Binding-site contacts:
Ligand atom O5 contacts residue ARG238 of chain 1.D at 3.6 Å (salt-bridge).
Ligand atom C1 contacts residue VAL219 of chain 1.D at 4.1 Å (hydrophobic).
Ligand atom O6 contacts residue LYS221 of chain 1.D at 3.0 Å (salt-bridge).
Ligand atom O5 contacts residue VAL219 of chain 1.D at 4.3 Å.
Ligand atom O4 contacts residue VAL219 of chain 1.D at 4.2 Å.
Ligand atom C5 contacts residue SER236 of chain 1.D at 4.1 Å.
Ligand atom C5 contacts residue VAL219 of chain 1.D at 3.8 Å (hydrophobic).
Ligand atom O6 contacts residue ARG238 of chain 1.D at 2.5 Å (salt-bridge).
Ligand atom C7 contacts residue ASN174 of chain 1.D at 3.7 Å.
Ligand atom N2 contacts residue VAL219 of chain 1.D at 4.5 Å.
Ligand atom O2 contacts residue VAL219 of chain 1.D at 3.9 Å.
Ligand atom C1 contacts residue ASN174 of chain 1.D at 1.4 Å.
Ligand atom O7 contacts residue ASN174 of chain 1.D at 3.3 Å (h-bond).
Ligand atom C3 contacts residue ASN174 of chain 1.D at 3.6 Å.
Ligand atom C6 contacts residue SER236 of chain 1.D at 3.9 Å.
Ligand atom C6 contacts residue ARG238 of chain 1.D at 3.5 Å.
Ligand atom O6 contacts residue ASN174 of chain 1.D at 4.3 Å.
Ligand atom N2 contacts residue ASN174 of chain 1.D at 3.4 Å (h-bond).
Ligand atom C1 contacts residue ARG238 of chain 1.D at 4.4 Å.
Ligand atom O3 contacts residue ASN174 of chain 1.D at 3.2 Å (h-bond).
Ligand atom O5 contacts residue ASN174 of chain 1.D at 2.5 Å (h-bond).
Ligand atom C6 contacts residue LYS221 of chain 1.D at 3.4 Å.
Ligand atom C4 contacts residue ASN174 of chain 1.D at 4.3 Å.
Ligand atom O3 contacts residue SER236 of chain 1.D at 2.6 Å (h-bond).
Ligand atom C2 contacts residue ASN174 of chain 1.D at 2.5 Å.
Ligand atom C4 contacts residue SER236 of chain 1.D at 4.0 Å.
Ligand atom C6 contacts residue VAL219 of chain 1.D at 3.8 Å (hydrophobic).
Ligand atom O6 contacts residue SER236 of chain 1.D at 3.7 Å.
Ligand atom C5 contacts residue ARG238 of chain 1.D at 3.9 Å.
Ligand atom O3 contacts residue THR176 of chain 1.D at 3.5 Å.
Ligand atom C3 contacts residue SER236 of chain 1.D at 3.8 Å.
Ligand atom C6 contacts residue LYS217 of chain 1.D at 3.7 Å.
Ligand atom O6 contacts residue LYS217 of chain 1.D at 3.5 Å.
Ligand atom C5 contacts residue ASN174 of chain 1.D at 3.7 Å.
Ligand atom O5 contacts residue SER236 of chain 1.D at 3.8 Å.

Sequence of chain 1.D:
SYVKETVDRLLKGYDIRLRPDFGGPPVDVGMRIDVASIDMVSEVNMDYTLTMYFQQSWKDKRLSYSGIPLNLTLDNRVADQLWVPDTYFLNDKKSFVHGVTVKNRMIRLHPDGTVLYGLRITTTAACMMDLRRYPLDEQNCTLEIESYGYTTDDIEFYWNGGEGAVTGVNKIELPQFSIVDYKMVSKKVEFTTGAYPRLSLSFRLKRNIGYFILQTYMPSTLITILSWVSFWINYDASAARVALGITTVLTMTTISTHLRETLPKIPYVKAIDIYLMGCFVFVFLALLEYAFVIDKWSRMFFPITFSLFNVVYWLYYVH

A small-molecule ligand and the protein it binds are described below.
Small molecule (SMILES): CC(=O)N[C@H]1[C@H](O[C@H]2[C@H](O)[C@@H](NC(C)=O)CO[C@@H]2CO)O[C@H](CO)[C@@H](O[C@@H]2O[C@H](CO)[C@@H](O)[C@H](O)[C@@H]2O)[C@@H]1O